Sequence of chain 54.A:
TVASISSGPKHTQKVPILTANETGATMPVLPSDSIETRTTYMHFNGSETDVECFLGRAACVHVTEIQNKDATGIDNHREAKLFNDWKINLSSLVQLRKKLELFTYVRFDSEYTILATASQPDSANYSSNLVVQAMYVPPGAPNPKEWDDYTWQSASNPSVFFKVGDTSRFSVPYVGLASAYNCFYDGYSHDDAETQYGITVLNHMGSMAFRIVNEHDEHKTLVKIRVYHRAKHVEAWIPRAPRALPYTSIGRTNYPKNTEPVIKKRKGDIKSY

A small-molecule ligand and the protein it binds are described below.
Small molecule (SMILES): Cc1cc(CCCOc2c(Cl)cc(C3=NCCO3)cc2Cl)on1

Sequence of chain 54.C:
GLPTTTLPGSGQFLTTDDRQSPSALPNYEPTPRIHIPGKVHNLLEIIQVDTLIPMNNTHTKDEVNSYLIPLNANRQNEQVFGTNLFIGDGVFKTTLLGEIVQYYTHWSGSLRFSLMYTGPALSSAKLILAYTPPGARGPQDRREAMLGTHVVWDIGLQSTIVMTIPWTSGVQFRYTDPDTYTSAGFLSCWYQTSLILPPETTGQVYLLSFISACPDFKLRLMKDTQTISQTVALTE

Binding-site contacts:
Ligand atom C1B contacts residue VAL188 of chain 54.A at 4.0 Å (hydrophobic).
Ligand atom N3A contacts residue TYR152 of chain 54.A at 4.0 Å.
Ligand atom O1A contacts residue PHE186 of chain 54.A at 3.4 Å.
Ligand atom CL1 contacts residue TYR152 of chain 54.A at 3.9 Å.
Ligand atom C31 contacts residue LEU106 of chain 54.A at 4.0 Å (hydrophobic).
Ligand atom C5 contacts residue TYR128 of chain 54.A at 3.8 Å (hydrophobic).
Ligand atom C2C contacts residue VAL191 of chain 54.A at 4.0 Å (hydrophobic).
Ligand atom C5A contacts residue PHE186 of chain 54.A at 4.0 Å (hydrophobic).
Ligand atom C4B contacts residue TYR152 of chain 54.A at 3.6 Å (hydrophobic).
Ligand atom N3A contacts residue ALA24 of chain 54.C at 3.8 Å.
Ligand atom C4A contacts residue SER175 of chain 54.A at 3.8 Å.
Ligand atom C3C contacts residue ILE104 of chain 54.A at 3.7 Å (hydrophobic).
Ligand atom O1 contacts residue MET221 of chain 54.A at 3.5 Å (h-bond).
Ligand atom CL2 contacts residue ILE104 of chain 54.A at 3.5 Å.
Ligand atom C3B contacts residue MET224 of chain 54.A at 3.6 Å (hydrophobic).
Ligand atom C1C contacts residue TYR128 of chain 54.A at 3.3 Å (hydrophobic).
Ligand atom C2B contacts residue MET224 of chain 54.A at 4.0 Å (hydrophobic).
Ligand atom C5A contacts residue ALA150 of chain 54.A at 3.5 Å (hydrophobic).
Ligand atom N3A contacts residue PRO174 of chain 54.A at 3.3 Å (h-bond).
Ligand atom CL2 contacts residue TYR128 of chain 54.A at 3.2 Å.
Ligand atom CL2 contacts residue MET224 of chain 54.A at 3.4 Å.
Ligand atom C3 contacts residue LEU106 of chain 54.A at 3.8 Å (hydrophobic).
Ligand atom C2B contacts residue TYR128 of chain 54.A at 3.9 Å (hydrophobic).
Ligand atom C5A contacts residue VAL176 of chain 54.A at 3.5 Å (hydrophobic).
Ligand atom O1A contacts residue MET224 of chain 54.A at 3.5 Å (h-bond).
Ligand atom O1 contacts residue ILE104 of chain 54.A at 3.4 Å.
Ligand atom C4A contacts residue ALA150 of chain 54.A at 4.0 Å (hydrophobic).
Ligand atom CL1 contacts residue VAL188 of chain 54.A at 3.7 Å.
Ligand atom C6B contacts residue TYR152 of chain 54.A at 3.9 Å (hydrophobic).
Ligand atom C4A contacts residue PRO174 of chain 54.A at 3.0 Å (hydrophobic).
Ligand atom C3B contacts residue PHE186 of chain 54.A at 3.9 Å (hydrophobic).
Ligand atom C2A contacts residue PHE186 of chain 54.A at 3.8 Å (hydrophobic).
Ligand atom N2 contacts residue MET221 of chain 54.A at 3.5 Å (h-bond).
Ligand atom O1B contacts residue VAL188 of chain 54.A at 3.7 Å.
Ligand atom CL1 contacts residue LEU25 of chain 54.C at 3.7 Å.
Ligand atom C4B contacts residue PHE186 of chain 54.A at 3.9 Å (hydrophobic).
Ligand atom C4 contacts residue LEU106 of chain 54.A at 3.9 Å (hydrophobic).
Ligand atom C2A contacts residue TYR152 of chain 54.A at 3.8 Å (hydrophobic).
Ligand atom C3C contacts residue TYR152 of chain 54.A at 3.8 Å (hydrophobic).
Ligand atom C5B contacts residue TYR152 of chain 54.A at 3.7 Å (hydrophobic).

Sequence of chain 55.C:
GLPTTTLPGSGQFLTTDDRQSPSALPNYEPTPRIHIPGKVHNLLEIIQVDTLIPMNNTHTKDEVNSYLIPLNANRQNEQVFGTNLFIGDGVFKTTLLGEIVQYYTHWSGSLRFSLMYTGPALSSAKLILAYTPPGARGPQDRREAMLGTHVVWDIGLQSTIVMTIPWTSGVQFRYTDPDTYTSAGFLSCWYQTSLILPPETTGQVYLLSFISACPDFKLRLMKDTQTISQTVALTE